A protein and the small-molecule ligand that binds it are described below.
Small molecule (SMILES): CN1CC(c2ccccc2)N=C1CCc1cccc(N2CCOCC2)n1

Binding-site contacts:
Ligand atom C14 contacts residue TYR247 of chain 1.B at 3.7 Å (hydrophobic).
Ligand atom C9 contacts residue SER231 of chain 1.B at 3.2 Å.
Ligand atom N19 contacts residue MET267 of chain 1.B at 3.6 Å.
Ligand atom C2 contacts residue PHE283 of chain 1.B at 3.5 Å (hydrophobic).
Ligand atom C11 contacts residue SER231 of chain 1.B at 3.0 Å.
Ligand atom C21 contacts residue GLY279 of chain 1.B at 3.5 Å.
Ligand atom C4 contacts residue PHE283 of chain 1.B at 3.7 Å (hydrophobic).
Ligand atom N19 contacts residue TYR247 of chain 1.B at 2.5 Å (h-bond).
Ligand atom C13 contacts residue PHE250 of chain 1.B at 3.6 Å (hydrophobic).
Ligand atom C24 contacts residue GLU275 of chain 1.B at 3.5 Å.
Ligand atom C15 contacts residue MET267 of chain 1.B at 3.7 Å (hydrophobic).
Ligand atom C17 contacts residue GLY279 of chain 1.B at 3.6 Å.
Ligand atom C24 contacts residue PRO266 of chain 1.B at 3.7 Å (hydrophobic).
Ligand atom C18 contacts residue GLY279 of chain 1.B at 3.4 Å.
Ligand atom C4 contacts residue PHE250 of chain 1.B at 3.7 Å (hydrophobic).
Ligand atom C18 contacts residue MET267 of chain 1.B at 3.7 Å (hydrophobic).
Ligand atom N16 contacts residue MET267 of chain 1.B at 3.7 Å.
Ligand atom C13 contacts residue MET267 of chain 1.B at 3.6 Å (hydrophobic).
Ligand atom C18 contacts residue TYR247 of chain 1.B at 3.7 Å (hydrophobic).
Ligand atom C13 contacts residue GLN280 of chain 1.B at 3.6 Å.
Ligand atom C14 contacts residue PHE283 of chain 1.B at 3.7 Å (hydrophobic).
Ligand atom C11 contacts residue TYR78 of chain 1.B at 3.7 Å (hydrophobic).
Ligand atom C23 contacts residue VAL276 of chain 1.B at 3.6 Å (hydrophobic).
Ligand atom C3 contacts residue PHE283 of chain 1.B at 3.6 Å (hydrophobic).
Ligand atom C25 contacts residue MET267 of chain 1.B at 3.7 Å (hydrophobic).
Ligand atom C22 contacts residue TYR247 of chain 1.B at 3.5 Å (hydrophobic).
Ligand atom C5 contacts residue PHE250 of chain 1.B at 3.7 Å (hydrophobic).
Ligand atom N16 contacts residue GLY279 of chain 1.B at 3.4 Å (h-bond).
Ligand atom O10 contacts residue TYR78 of chain 1.B at 3.6 Å.
Ligand atom C8 contacts residue GLN280 of chain 1.B at 3.7 Å.
Ligand atom C15 contacts residue TYR247 of chain 1.B at 3.5 Å (hydrophobic).
Ligand atom C23 contacts residue GLU275 of chain 1.B at 3.6 Å.
Ligand atom O10 contacts residue SER231 of chain 1.B at 3.1 Å (h-bond).
Ligand atom C21 contacts residue MET267 of chain 1.B at 3.6 Å (hydrophobic).
Ligand atom C15 contacts residue GLY279 of chain 1.B at 3.4 Å.
Ligand atom N6 contacts residue GLN280 of chain 1.B at 3.1 Å (h-bond).
Ligand atom C26 contacts residue MET267 of chain 1.B at 3.6 Å (hydrophobic).
Ligand atom C14 contacts residue GLN280 of chain 1.B at 3.4 Å.
Ligand atom N19 contacts residue GLY279 of chain 1.B at 3.7 Å.
Ligand atom C25 contacts residue PRO266 of chain 1.B at 3.5 Å (hydrophobic).

Sequence of chain 1.B:
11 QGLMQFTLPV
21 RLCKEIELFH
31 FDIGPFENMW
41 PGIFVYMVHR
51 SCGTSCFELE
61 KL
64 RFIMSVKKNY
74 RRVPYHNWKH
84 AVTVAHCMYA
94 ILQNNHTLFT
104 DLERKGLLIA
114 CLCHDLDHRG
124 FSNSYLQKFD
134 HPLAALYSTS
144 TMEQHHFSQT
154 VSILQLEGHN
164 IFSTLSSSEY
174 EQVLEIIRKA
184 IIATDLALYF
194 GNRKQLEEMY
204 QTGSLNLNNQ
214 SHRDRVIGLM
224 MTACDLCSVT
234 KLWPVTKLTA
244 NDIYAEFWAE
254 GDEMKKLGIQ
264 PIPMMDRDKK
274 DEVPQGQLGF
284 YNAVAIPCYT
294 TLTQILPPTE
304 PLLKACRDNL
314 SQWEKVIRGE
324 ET